Sequence of chain 1.B:
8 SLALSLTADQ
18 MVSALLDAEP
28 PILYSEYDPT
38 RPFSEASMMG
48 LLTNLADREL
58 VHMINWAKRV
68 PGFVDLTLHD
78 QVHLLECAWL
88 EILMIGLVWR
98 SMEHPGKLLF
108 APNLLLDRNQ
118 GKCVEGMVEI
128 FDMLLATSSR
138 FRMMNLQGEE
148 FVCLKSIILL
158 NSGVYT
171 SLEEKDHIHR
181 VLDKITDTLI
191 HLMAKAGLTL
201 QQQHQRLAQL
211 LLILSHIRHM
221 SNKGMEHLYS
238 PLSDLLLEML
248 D

A small-molecule ligand and the protein it binds are described below.
Small molecule (SMILES): CC[C@H](C)[C@H](NC(=O)[C@H](C)N)C(=O)N[C@@H](CC(C)C)C(=O)N[C@@H](C)C(=O)N[C@@H](C)C(=O)N[C@@H](CC(C)C)C(=O)N[C@@H](CC(C)C)C(=O)N[C@@H](CCC(N)=O)C(=O)N[C@H](C=O)CC(=O)O

Binding-site contacts:
Ligand atom C contacts residue GLU245 of chain 1.B at 4.1 Å.
Ligand atom CB contacts residue LEU75 of chain 1.B at 3.7 Å (hydrophobic).
Ligand atom O contacts residue LEU75 of chain 1.B at 3.7 Å.
Ligand atom NE2 contacts residue LEU75 of chain 1.B at 3.7 Å.
Ligand atom CA contacts residue GLU245 of chain 1.B at 3.6 Å.
Ligand atom CD2 contacts residue GLN78 of chain 1.B at 3.9 Å.
Ligand atom CD1 contacts residue LEU75 of chain 1.B at 4.1 Å (hydrophobic).
Ligand atom CD1 contacts residue ASP241 of chain 1.B at 3.9 Å.
Ligand atom N contacts residue GLU245 of chain 1.B at 3.6 Å (salt-bridge).
Ligand atom CD1 contacts residue GLN78 of chain 1.B at 4.1 Å.
Ligand atom CD2 contacts residue ILE61 of chain 1.B at 3.8 Å (hydrophobic).
Ligand atom CG contacts residue VAL79 of chain 1.B at 4.1 Å (hydrophobic).
Ligand atom CA contacts residue GLU245 of chain 1.B at 3.2 Å.
Ligand atom N contacts residue GLU245 of chain 1.B at 2.8 Å (salt-bridge).
Ligand atom CB contacts residue GLU245 of chain 1.B at 3.7 Å.
Ligand atom CB contacts residue LEU242 of chain 1.B at 4.1 Å (hydrophobic).
Ligand atom C contacts residue GLU245 of chain 1.B at 3.5 Å.
Ligand atom CB contacts residue ILE61 of chain 1.B at 4.1 Å (hydrophobic).
Ligand atom CG2 contacts residue LEU242 of chain 1.B at 3.8 Å (hydrophobic).
Ligand atom CG1 contacts residue GLU245 of chain 1.B at 4.1 Å.
Ligand atom CD1 contacts residue GLU245 of chain 1.B at 3.2 Å.
Ligand atom CD1 contacts residue LEU82 of chain 1.B at 3.7 Å (hydrophobic).
Ligand atom N contacts residue GLU245 of chain 1.B at 3.8 Å.
Ligand atom CA contacts residue LYS65 of chain 1.B at 3.6 Å.
Ligand atom O contacts residue LYS65 of chain 1.B at 2.8 Å (salt-bridge).
Ligand atom CD2 contacts residue LEU82 of chain 1.B at 4.0 Å (hydrophobic).
Ligand atom N contacts residue LYS65 of chain 1.B at 4.1 Å.
Ligand atom CD2 contacts residue VAL79 of chain 1.B at 3.6 Å (hydrophobic).
Ligand atom CG contacts residue ILE61 of chain 1.B at 4.0 Å (hydrophobic).
Ligand atom CD1 contacts residue ILE61 of chain 1.B at 3.6 Å (hydrophobic).
Ligand atom CD2 contacts residue MET246 of chain 1.B at 3.9 Å (hydrophobic).
Ligand atom O contacts residue ILE61 of chain 1.B at 4.1 Å.
Ligand atom CD1 contacts residue VAL79 of chain 1.B at 3.8 Å (hydrophobic).
Ligand atom C contacts residue LYS65 of chain 1.B at 3.6 Å.
Ligand atom CD1 contacts residue MET246 of chain 1.B at 3.7 Å (hydrophobic).
Ligand atom CB contacts residue LEU75 of chain 1.B at 3.8 Å (hydrophobic).
Ligand atom C contacts residue LYS65 of chain 1.B at 4.1 Å.
Ligand atom CA contacts residue LEU75 of chain 1.B at 4.1 Å (hydrophobic).
Ligand atom CB contacts residue GLU245 of chain 1.B at 4.1 Å.
Ligand atom CD2 contacts residue GLU83 of chain 1.B at 4.0 Å.